A small-molecule ligand and the protein it binds are described below.
Small molecule (SMILES): Nc1ncnc2c1ncn2[C@H]1C[C@H](O[P](=O)(O)OC[C@H]2O[C@@H](N)C[C@@H]2O)[C@@H](CO[P](=O)(O)O[C@H]2C[C@H](n3cnc4c(N)ncnc43)O[C@@H]2CO[P](=O)(O)O[C@H]2C[C@H](n3cnc4c(N)ncnc43)O[C@@H]2CO[P](=O)(O)O[C@H]2C[C@H](n3cnc4c(N)ncnc43)O[C@@H]2CO[P](=O)(O)O[C@H]2C[C@H](n3cnc4c(N)ncnc43)O[C@@H]2CO[P](=O)(O)O[C@H]2C[C@H](n3cnc4c(N)ncnc43)O[C@@H]2COP(=O)=O)O1

Binding-site contacts:
Ligand atom C2 contacts residue LYS128 of chain 1.D at 3.6 Å.
Ligand atom C1' contacts residue ASN461 of chain 1.D at 3.6 Å.
Ligand atom C4' contacts residue TYR236 of chain 1.D at 3.6 Å (hydrophobic).
Ligand atom N6 contacts residue TYR465 of chain 1.D at 3.4 Å (h-bond).
Ligand atom C5 contacts residue TYR465 of chain 1.D at 3.4 Å (hydrophobic).
Ligand atom C2' contacts residue TYR236 of chain 1.D at 3.5 Å (hydrophobic).
Ligand atom OP1 contacts residue HIS231 of chain 1.D at 3.0 Å (h-bond).
Ligand atom N3 contacts residue LYS128 of chain 1.D at 2.7 Å (salt-bridge).
Ligand atom O4' contacts residue TYR465 of chain 1.D at 3.7 Å.
Ligand atom N9 contacts residue TYR232 of chain 1.D at 3.3 Å.
Ligand atom C4 contacts residue TYR465 of chain 1.D at 3.4 Å (hydrophobic).
Ligand atom C5 contacts residue TYR232 of chain 1.D at 3.5 Å (hydrophobic).
Ligand atom O3' contacts residue VAL341 of chain 1.D at 3.4 Å.
Ligand atom O3' contacts residue LYS496 of chain 1.D at 3.7 Å.
Ligand atom OP2 contacts residue TYR232 of chain 1.D at 2.9 Å (h-bond).
Ligand atom C1' contacts residue SER124 of chain 1.D at 3.3 Å.
Ligand atom N3 contacts residue TYR340 of chain 1.D at 3.0 Å (h-bond).
Ligand atom C6 contacts residue TYR465 of chain 1.D at 3.5 Å (hydrophobic).
Ligand atom OP1 contacts residue SER124 of chain 1.D at 2.7 Å (h-bond).
Ligand atom N3 contacts residue TYR232 of chain 1.D at 3.6 Å.
Ligand atom N3 contacts residue TYR465 of chain 1.D at 3.4 Å.
Ligand atom C5' contacts residue TYR129 of chain 1.D at 3.1 Å (hydrophobic).
Ligand atom C8 contacts residue TYR465 of chain 1.D at 3.7 Å (hydrophobic).
Ligand atom C2' contacts residue SER124 of chain 1.D at 3.4 Å.
Ligand atom O4' contacts residue SER124 of chain 1.D at 3.1 Å.
Ligand atom N7 contacts residue TYR465 of chain 1.D at 3.6 Å.
Ligand atom OP2 contacts residue TYR129 of chain 1.D at 2.6 Å (h-bond).
Ligand atom N7 contacts residue TYR232 of chain 1.D at 3.4 Å (h-bond).
Ligand atom O3' contacts residue ASP342 of chain 1.D at 2.9 Å (salt-bridge).
Ligand atom C8 contacts residue TYR232 of chain 1.D at 3.2 Å (hydrophobic).
Ligand atom C1' contacts residue LYS128 of chain 1.D at 3.5 Å.
Ligand atom C1' contacts residue TYR232 of chain 1.D at 3.6 Å (hydrophobic).
Ligand atom OP1 contacts residue PRO122 of chain 1.D at 3.6 Å.
Ligand atom O4' contacts residue LYS128 of chain 1.D at 3.6 Å.
Ligand atom N1 contacts residue SER220 of chain 1.D at 3.6 Å (h-bond).
Ligand atom C4 contacts residue TYR232 of chain 1.D at 3.5 Å (hydrophobic).
Ligand atom C4' contacts residue TYR129 of chain 1.D at 3.3 Å (hydrophobic).
Ligand atom OP1 contacts residue LYS496 of chain 1.D at 3.0 Å (salt-bridge).
Ligand atom O3' contacts residue TYR236 of chain 1.D at 3.6 Å.
Ligand atom C2 contacts residue TYR340 of chain 1.D at 3.2 Å (hydrophobic).

Sequence of chain 1.D:
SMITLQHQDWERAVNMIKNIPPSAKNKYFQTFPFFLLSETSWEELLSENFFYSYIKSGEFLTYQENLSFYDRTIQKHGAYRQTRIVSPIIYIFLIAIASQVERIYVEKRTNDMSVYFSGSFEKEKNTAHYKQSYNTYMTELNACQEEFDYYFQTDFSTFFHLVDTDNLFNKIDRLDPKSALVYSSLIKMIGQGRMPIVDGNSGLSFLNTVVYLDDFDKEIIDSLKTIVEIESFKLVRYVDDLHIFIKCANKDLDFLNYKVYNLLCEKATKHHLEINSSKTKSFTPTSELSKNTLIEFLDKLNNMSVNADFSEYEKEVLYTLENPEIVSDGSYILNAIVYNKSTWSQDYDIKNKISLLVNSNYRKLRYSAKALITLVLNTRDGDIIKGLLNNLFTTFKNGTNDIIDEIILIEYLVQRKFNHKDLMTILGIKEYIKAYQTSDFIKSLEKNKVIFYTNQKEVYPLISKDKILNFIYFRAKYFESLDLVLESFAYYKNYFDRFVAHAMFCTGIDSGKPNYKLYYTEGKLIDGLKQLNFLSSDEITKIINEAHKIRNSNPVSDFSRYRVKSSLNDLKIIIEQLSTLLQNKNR